A small-molecule ligand and the protein it binds are described below.
Small molecule (SMILES): CC(=O)N[C@@H]1[C@@H](O)[C@H](O)[C@@H](CO)O[C@H]1O

Binding-site contacts:
Ligand atom C8 contacts residue ASN259 of chain 1.G at 4.0 Å.
Ligand atom O7 contacts residue GLU238 of chain 1.G at 3.6 Å.
Ligand atom C6 contacts residue LYS313 of chain 1.G at 4.1 Å.
Ligand atom O7 contacts residue GLU237 of chain 1.G at 4.2 Å.
Ligand atom N2 contacts residue THR260 of chain 1.G at 3.6 Å.
Ligand atom C1 contacts residue ASN259 of chain 1.G at 1.4 Å.
Ligand atom O5 contacts residue ASN259 of chain 1.G at 2.4 Å (h-bond).
Ligand atom O5 contacts residue LYS313 of chain 1.G at 4.0 Å.
Ligand atom C4 contacts residue ASN259 of chain 1.G at 4.2 Å.
Ligand atom C1 contacts residue GLU238 of chain 1.G at 3.7 Å.
Ligand atom O7 contacts residue ASN259 of chain 1.G at 3.4 Å (h-bond).
Ligand atom C1 contacts residue LYS313 of chain 1.G at 3.9 Å.
Ligand atom N2 contacts residue ASN259 of chain 1.G at 2.8 Å (h-bond).
Ligand atom C1 contacts residue THR260 of chain 1.G at 4.2 Å.
Ligand atom C7 contacts residue THR260 of chain 1.G at 4.2 Å.
Ligand atom C7 contacts residue ASN259 of chain 1.G at 3.3 Å.
Ligand atom C5 contacts residue LYS313 of chain 1.G at 3.9 Å.
Ligand atom C2 contacts residue ASN259 of chain 1.G at 2.4 Å.
Ligand atom C5 contacts residue ASN259 of chain 1.G at 3.7 Å.
Ligand atom O5 contacts residue GLU239 of chain 1.G at 4.3 Å.
Ligand atom C7 contacts residue GLU238 of chain 1.G at 4.5 Å.
Ligand atom O5 contacts residue GLU238 of chain 1.G at 3.6 Å.
Ligand atom C2 contacts residue GLU238 of chain 1.G at 3.8 Å.
Ligand atom C3 contacts residue ASN259 of chain 1.G at 3.7 Å.
Ligand atom C2 contacts residue THR260 of chain 1.G at 4.5 Å.
Ligand atom C8 contacts residue THR260 of chain 1.G at 4.0 Å.

Sequence of chain 1.G:
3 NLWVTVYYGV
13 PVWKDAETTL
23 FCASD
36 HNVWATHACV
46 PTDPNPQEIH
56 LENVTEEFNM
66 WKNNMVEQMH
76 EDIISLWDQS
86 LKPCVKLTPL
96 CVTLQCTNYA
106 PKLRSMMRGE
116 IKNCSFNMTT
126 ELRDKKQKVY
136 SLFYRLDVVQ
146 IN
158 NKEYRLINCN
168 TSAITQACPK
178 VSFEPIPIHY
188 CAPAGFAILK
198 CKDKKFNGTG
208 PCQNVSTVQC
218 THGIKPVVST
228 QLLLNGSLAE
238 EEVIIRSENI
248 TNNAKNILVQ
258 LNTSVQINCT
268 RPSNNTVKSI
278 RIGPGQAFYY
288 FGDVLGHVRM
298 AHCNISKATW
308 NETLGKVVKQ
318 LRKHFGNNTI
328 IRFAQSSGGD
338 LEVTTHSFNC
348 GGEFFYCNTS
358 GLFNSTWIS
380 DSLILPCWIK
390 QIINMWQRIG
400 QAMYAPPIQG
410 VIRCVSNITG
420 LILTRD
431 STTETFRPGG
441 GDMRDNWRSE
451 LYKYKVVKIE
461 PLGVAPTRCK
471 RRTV